The protein below binds the small molecule below.
Small molecule (SMILES): CCC(=O)N1CCN(c2nc(=O)n(-c3c(C)ccnc3C(C)C)c3nc(-c4c(O)cccc4F)c(F)cc23)[C@@H](C)C1

Sequence of chain 1.A:
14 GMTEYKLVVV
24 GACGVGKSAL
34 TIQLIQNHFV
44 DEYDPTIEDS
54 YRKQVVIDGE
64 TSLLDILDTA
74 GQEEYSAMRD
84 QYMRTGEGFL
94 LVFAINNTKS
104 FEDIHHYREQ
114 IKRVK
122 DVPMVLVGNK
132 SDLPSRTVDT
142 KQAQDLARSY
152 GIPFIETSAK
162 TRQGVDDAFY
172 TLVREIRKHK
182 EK

Binding-site contacts:
Ligand atom C25 contacts residue CYS26 of chain 1.A at 1.8 Å (hydrophobic).
Ligand atom C20 contacts residue GLY74 of chain 1.A at 3.7 Å.
Ligand atom C17 contacts residue GLY74 of chain 1.A at 3.2 Å.
Ligand atom N3 contacts residue TYR110 of chain 1.A at 3.5 Å (h-bond).
Ligand atom C29 contacts residue MET86 of chain 1.A at 3.4 Å (hydrophobic).
Ligand atom O3 contacts residue GLU77 of chain 1.A at 3.2 Å (salt-bridge).
Ligand atom C7 contacts residue GLY74 of chain 1.A at 3.6 Å.
Ligand atom C21 contacts residue TYR110 of chain 1.A at 3.7 Å (hydrophobic).
Ligand atom N2 contacts residue TYR110 of chain 1.A at 3.6 Å (h-bond).
Ligand atom C5 contacts residue GLY74 of chain 1.A at 3.7 Å.
Ligand atom C22 contacts residue GLU76 of chain 1.A at 3.6 Å.
Ligand atom C22 contacts residue GLU77 of chain 1.A at 3.3 Å.
Ligand atom C19 contacts residue GLY74 of chain 1.A at 3.6 Å.
Ligand atom O2 contacts residue CYS26 of chain 1.A at 3.4 Å.
Ligand atom O2 contacts residue GDP1 of chain 1.C at 3.6 Å (h-bond).
Ligand atom C18 contacts residue GLY24 of chain 1.A at 3.5 Å.
Ligand atom C27 contacts residue MET86 of chain 1.A at 3.7 Å (hydrophobic).
Ligand atom C28 contacts residue MET86 of chain 1.A at 3.3 Å (hydrophobic).
Ligand atom C24 contacts residue ALA73 of chain 1.A at 3.5 Å (hydrophobic).
Ligand atom C1 contacts residue TYR110 of chain 1.A at 3.5 Å (hydrophobic).
Ligand atom C22 contacts residue GLN75 of chain 1.A at 3.5 Å.
Ligand atom C23 contacts residue ALA73 of chain 1.A at 3.4 Å (hydrophobic).
Ligand atom C24 contacts residue CYS26 of chain 1.A at 2.7 Å (hydrophobic).
Ligand atom C15 contacts residue TYR110 of chain 1.A at 3.5 Å (hydrophobic).
Ligand atom C28 contacts residue GLN113 of chain 1.A at 3.5 Å.
Ligand atom N2 contacts residue GLY74 of chain 1.A at 3.2 Å (h-bond).
Ligand atom C23 contacts residue CYS26 of chain 1.A at 3.5 Å (hydrophobic).
Ligand atom C11 contacts residue GLN113 of chain 1.A at 3.7 Å.
Ligand atom C28 contacts residue VAL117 of chain 1.A at 3.4 Å (hydrophobic).
Ligand atom N6 contacts residue ALA73 of chain 1.A at 3.3 Å (h-bond).
Ligand atom O2 contacts residue LYS30 of chain 1.A at 2.8 Å (salt-bridge).
Ligand atom F2 contacts residue TYR110 of chain 1.A at 3.5 Å.
Ligand atom C25 contacts residue PRO48 of chain 1.A at 3.5 Å (hydrophobic).
Ligand atom C19 contacts residue ALA73 of chain 1.A at 3.1 Å (hydrophobic).
Ligand atom C18 contacts residue LYS30 of chain 1.A at 3.7 Å.
Ligand atom F2 contacts residue VAL23 of chain 1.A at 3.5 Å.
Ligand atom C7 contacts residue TYR110 of chain 1.A at 3.3 Å (hydrophobic).
Ligand atom O3 contacts residue ARG82 of chain 1.A at 3.2 Å (salt-bridge).
Ligand atom C15 contacts residue HIS109 of chain 1.A at 3.5 Å.
Ligand atom C24 contacts residue PRO48 of chain 1.A at 3.6 Å (hydrophobic).